Binding-site contacts:
Ligand atom O3 contacts residue GLN554 of chain 1.A at 4.1 Å.
Ligand atom N2 contacts residue GLN554 of chain 1.A at 3.0 Å (h-bond).
Ligand atom C3 contacts residue GLN554 of chain 1.A at 3.5 Å.
Ligand atom C3 contacts residue ASN305 of chain 1.A at 3.8 Å.
Ligand atom C7 contacts residue ASN305 of chain 1.A at 4.1 Å.
Ligand atom C2 contacts residue ASN305 of chain 1.A at 2.4 Å.
Ligand atom O7 contacts residue GLN554 of chain 1.A at 2.8 Å (h-bond).
Ligand atom C2 contacts residue GLN554 of chain 1.A at 3.6 Å.
Ligand atom C4 contacts residue ASN305 of chain 1.A at 4.2 Å.
Ligand atom N2 contacts residue ASN305 of chain 1.A at 2.9 Å (h-bond).
Ligand atom C1 contacts residue ASN305 of chain 1.A at 1.4 Å.
Ligand atom C7 contacts residue GLN554 of chain 1.A at 3.2 Å.
Ligand atom O5 contacts residue ASN305 of chain 1.A at 2.4 Å (h-bond).
Ligand atom C1 contacts residue GLN554 of chain 1.A at 4.0 Å.
Ligand atom C5 contacts residue ASN305 of chain 1.A at 3.6 Å.

A protein and the small-molecule ligand that binds it are described below.
Small molecule (SMILES): CC(=O)N[C@@H]1[C@@H](O)[C@H](O)[C@@H](CO)O[C@H]1O

Sequence of chain 1.A:
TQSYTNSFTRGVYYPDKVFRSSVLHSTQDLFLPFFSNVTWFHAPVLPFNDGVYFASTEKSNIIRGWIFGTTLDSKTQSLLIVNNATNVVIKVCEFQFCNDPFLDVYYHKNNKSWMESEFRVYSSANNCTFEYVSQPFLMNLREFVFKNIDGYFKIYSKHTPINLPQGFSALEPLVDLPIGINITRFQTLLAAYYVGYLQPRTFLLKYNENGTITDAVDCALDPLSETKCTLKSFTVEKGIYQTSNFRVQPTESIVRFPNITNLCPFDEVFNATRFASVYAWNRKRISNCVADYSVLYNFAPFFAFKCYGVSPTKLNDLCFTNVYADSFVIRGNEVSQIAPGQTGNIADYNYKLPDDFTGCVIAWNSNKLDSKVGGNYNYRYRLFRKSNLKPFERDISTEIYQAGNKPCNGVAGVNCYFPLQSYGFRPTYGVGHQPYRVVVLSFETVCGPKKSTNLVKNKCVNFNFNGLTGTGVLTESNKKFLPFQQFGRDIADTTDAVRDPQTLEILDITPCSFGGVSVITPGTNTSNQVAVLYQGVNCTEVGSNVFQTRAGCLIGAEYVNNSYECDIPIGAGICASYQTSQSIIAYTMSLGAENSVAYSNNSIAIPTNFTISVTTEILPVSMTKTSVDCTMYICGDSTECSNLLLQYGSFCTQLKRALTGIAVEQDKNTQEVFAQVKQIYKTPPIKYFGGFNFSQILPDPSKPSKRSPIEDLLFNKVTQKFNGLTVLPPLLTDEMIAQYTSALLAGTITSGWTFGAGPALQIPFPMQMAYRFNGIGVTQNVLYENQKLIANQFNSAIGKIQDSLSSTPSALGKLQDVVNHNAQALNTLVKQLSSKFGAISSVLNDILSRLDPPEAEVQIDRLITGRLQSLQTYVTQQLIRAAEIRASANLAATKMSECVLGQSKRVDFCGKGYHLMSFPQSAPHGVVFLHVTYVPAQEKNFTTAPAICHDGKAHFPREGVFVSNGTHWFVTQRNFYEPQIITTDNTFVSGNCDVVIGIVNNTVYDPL